Binding-site contacts:
Ligand atom O01 contacts residue GLU82 of chain 1.B at 2.6 Å (salt-bridge).
Ligand atom C15 contacts residue GLU153 of chain 1.B at 3.5 Å.
Ligand atom C05 contacts residue ASN110 of chain 1.B at 3.6 Å.
Ligand atom C04 contacts residue ALA111 of chain 1.B at 3.5 Å (hydrophobic).
Ligand atom C14 contacts residue ARG795 of chain 1.B at 3.6 Å.
Ligand atom C15 contacts residue ARG795 of chain 1.B at 3.2 Å.
Ligand atom C03 contacts residue TYR802 of chain 1.B at 3.5 Å (hydrophobic).
Ligand atom N33 contacts residue ARG795 of chain 1.B at 3.0 Å (salt-bridge).
Ligand atom O34 contacts residue GLU160 of chain 1.B at 3.1 Å (salt-bridge).
Ligand atom N02 contacts residue ALA111 of chain 1.B at 3.0 Å (h-bond).
Ligand atom O01 contacts residue HIS79 of chain 1.B at 3.0 Å (h-bond).
Ligand atom C03 contacts residue ZN1 of chain 1.I at 2.8 Å.
Ligand atom F29 contacts residue SER99 of chain 1.B at 3.3 Å.
Ligand atom O34 contacts residue HIS83 of chain 1.B at 3.4 Å (h-bond).
Ligand atom O34 contacts residue ZN1 of chain 1.I at 2.3 Å.
Ligand atom C06 contacts residue GLU82 of chain 1.B at 3.6 Å.
Ligand atom C16 contacts residue ARG795 of chain 1.B at 3.4 Å.
Ligand atom C23 contacts residue PHE791 of chain 1.B at 3.6 Å (hydrophobic).
Ligand atom N10 contacts residue PHE86 of chain 1.B at 3.6 Å.
Ligand atom C18 contacts residue ASN110 of chain 1.B at 3.2 Å.
Ligand atom N02 contacts residue GLU82 of chain 1.B at 3.1 Å (salt-bridge).
Ligand atom C22 contacts residue PHE791 of chain 1.B at 3.6 Å (hydrophobic).
Ligand atom O01 contacts residue HIS83 of chain 1.B at 3.5 Å (h-bond).
Ligand atom C30 contacts residue PHE791 of chain 1.B at 3.6 Å (hydrophobic).
Ligand atom C20 contacts residue DIO1 of chain 1.K at 3.6 Å.
Ligand atom C04 contacts residue TYR802 of chain 1.B at 3.6 Å (hydrophobic).
Ligand atom O34 contacts residue TYR802 of chain 1.B at 2.6 Å (h-bond).
Ligand atom C06 contacts residue ASN110 of chain 1.B at 3.5 Å.
Ligand atom C11 contacts residue SER99 of chain 1.B at 3.1 Å.
Ligand atom O31 contacts residue PHE791 of chain 1.B at 3.6 Å.
Ligand atom F29 contacts residue PHE791 of chain 1.B at 3.5 Å.
Ligand atom C28 contacts residue PHE791 of chain 1.B at 3.6 Å (hydrophobic).
Ligand atom N32 contacts residue DIO1 of chain 1.K at 3.3 Å (h-bond).
Ligand atom O01 contacts residue ZN1 of chain 1.I at 2.2 Å.
Ligand atom C19 contacts residue DIO1 of chain 1.K at 3.4 Å.
Ligand atom C04 contacts residue ASN110 of chain 1.B at 3.0 Å.
Ligand atom F27 contacts residue GLU788 of chain 1.B at 3.0 Å.
Ligand atom C03 contacts residue ALA111 of chain 1.B at 3.7 Å (hydrophobic).
Ligand atom N32 contacts residue ARG795 of chain 1.B at 3.3 Å (salt-bridge).
Ligand atom N02 contacts residue ZN1 of chain 1.I at 2.8 Å.

Sequence of chain 1.B:
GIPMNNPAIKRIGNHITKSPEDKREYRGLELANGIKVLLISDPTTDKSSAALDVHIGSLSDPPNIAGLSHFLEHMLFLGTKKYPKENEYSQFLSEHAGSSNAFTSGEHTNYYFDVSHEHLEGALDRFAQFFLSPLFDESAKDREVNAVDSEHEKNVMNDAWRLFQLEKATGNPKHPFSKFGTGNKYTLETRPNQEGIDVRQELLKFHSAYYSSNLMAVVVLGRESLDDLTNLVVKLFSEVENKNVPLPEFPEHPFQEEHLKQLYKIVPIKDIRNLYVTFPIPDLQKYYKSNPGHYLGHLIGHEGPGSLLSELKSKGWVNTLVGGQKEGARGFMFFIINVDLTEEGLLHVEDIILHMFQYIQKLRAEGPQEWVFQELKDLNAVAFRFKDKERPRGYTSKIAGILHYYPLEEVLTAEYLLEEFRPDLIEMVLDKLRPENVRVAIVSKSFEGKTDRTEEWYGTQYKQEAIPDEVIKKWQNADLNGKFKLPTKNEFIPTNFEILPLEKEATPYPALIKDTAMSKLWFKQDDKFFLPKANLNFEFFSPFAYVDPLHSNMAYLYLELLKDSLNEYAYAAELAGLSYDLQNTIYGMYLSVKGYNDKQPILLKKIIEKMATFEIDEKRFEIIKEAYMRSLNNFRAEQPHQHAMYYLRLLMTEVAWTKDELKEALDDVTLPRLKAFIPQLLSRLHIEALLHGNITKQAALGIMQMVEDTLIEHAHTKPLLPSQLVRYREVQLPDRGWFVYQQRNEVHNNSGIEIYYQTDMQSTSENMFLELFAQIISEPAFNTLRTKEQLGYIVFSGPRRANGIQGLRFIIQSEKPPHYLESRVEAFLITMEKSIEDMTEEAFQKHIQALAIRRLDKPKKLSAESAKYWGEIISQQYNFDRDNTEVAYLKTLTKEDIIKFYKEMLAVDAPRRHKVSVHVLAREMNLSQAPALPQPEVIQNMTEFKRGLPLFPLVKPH

The protein below binds the small molecule below.
Small molecule (SMILES): O=C(C[C@@H](Cc1ccc2cccnc2c1)n1cc(CNC(=O)c2ccc(F)c(F)c2)nn1)NO